Sequence of chain 1.B:
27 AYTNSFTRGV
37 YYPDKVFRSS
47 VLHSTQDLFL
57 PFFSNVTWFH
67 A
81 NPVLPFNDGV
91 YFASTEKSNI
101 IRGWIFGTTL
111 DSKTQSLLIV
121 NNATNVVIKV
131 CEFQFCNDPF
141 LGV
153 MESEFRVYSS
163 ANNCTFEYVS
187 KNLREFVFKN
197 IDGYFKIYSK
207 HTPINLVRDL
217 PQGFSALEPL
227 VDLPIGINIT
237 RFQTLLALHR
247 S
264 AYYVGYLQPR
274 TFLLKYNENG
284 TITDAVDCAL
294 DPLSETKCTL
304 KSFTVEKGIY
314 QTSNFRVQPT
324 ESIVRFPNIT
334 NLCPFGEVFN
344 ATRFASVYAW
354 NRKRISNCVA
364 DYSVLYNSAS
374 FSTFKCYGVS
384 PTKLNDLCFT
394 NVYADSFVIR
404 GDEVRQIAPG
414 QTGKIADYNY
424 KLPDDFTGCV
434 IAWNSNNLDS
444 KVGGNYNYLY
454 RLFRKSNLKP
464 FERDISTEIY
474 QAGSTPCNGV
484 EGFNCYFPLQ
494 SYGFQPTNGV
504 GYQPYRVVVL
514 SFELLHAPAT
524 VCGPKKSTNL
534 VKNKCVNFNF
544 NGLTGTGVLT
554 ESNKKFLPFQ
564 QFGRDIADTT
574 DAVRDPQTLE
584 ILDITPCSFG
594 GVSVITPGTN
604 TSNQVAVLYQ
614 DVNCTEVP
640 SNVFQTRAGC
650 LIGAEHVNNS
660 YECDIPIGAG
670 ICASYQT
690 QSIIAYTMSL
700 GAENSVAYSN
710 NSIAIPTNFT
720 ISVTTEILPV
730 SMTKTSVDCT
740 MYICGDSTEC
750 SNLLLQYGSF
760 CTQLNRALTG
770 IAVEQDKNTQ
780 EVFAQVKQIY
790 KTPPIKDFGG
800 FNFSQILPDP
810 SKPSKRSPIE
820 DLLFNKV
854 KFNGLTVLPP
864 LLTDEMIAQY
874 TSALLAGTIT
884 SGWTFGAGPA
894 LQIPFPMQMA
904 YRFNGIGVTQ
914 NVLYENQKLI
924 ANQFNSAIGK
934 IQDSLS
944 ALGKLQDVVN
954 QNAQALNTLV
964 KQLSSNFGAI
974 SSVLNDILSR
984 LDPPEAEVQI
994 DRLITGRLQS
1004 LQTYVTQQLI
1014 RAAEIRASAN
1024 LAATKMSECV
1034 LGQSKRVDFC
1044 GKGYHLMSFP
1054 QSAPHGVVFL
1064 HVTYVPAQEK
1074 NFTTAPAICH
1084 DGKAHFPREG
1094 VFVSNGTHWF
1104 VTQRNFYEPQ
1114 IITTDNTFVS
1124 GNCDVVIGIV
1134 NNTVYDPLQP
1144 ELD

Binding-site contacts:
Ligand atom C5 contacts residue ASN165 of chain 1.B at 3.7 Å.
Ligand atom O6 contacts residue ASN165 of chain 1.B at 3.8 Å.
Ligand atom C1 contacts residue GLU132 of chain 1.B at 3.6 Å.
Ligand atom O5 contacts residue GLU132 of chain 1.B at 4.0 Å.
Ligand atom C3 contacts residue ASN165 of chain 1.B at 3.8 Å.
Ligand atom C4 contacts residue ASN165 of chain 1.B at 4.3 Å.
Ligand atom C6 contacts residue ASN165 of chain 1.B at 4.4 Å.
Ligand atom O5 contacts residue ASN165 of chain 1.B at 2.4 Å (h-bond).
Ligand atom C2 contacts residue ASN165 of chain 1.B at 2.5 Å.
Ligand atom O6 contacts residue ASN164 of chain 1.B at 4.3 Å.
Ligand atom N2 contacts residue ASN165 of chain 1.B at 2.9 Å (h-bond).
Ligand atom C7 contacts residue ASN165 of chain 1.B at 3.9 Å.
Ligand atom C1 contacts residue ASN165 of chain 1.B at 1.4 Å.

This small molecule binds to this protein.
Small molecule (SMILES): CC(=O)N[C@@H]1[C@@H](O)[C@H](O)[C@@H](CO)O[C@H]1O